Binding-site contacts:
Ligand atom C3 contacts residue ASN36 of chain 1.D at 3.8 Å.
Ligand atom C5 contacts residue GLU35 of chain 1.D at 4.3 Å.
Ligand atom C3 contacts residue TYR23 of chain 1.D at 4.4 Å (hydrophobic).
Ligand atom C8 contacts residue SER6 of chain 1.D at 4.0 Å.
Ligand atom C5 contacts residue ASN36 of chain 1.D at 3.7 Å.
Ligand atom C8 contacts residue ASN36 of chain 1.D at 4.2 Å.
Ligand atom O5 contacts residue ASN36 of chain 1.D at 2.4 Å (h-bond).
Ligand atom C6 contacts residue GLU35 of chain 1.D at 3.4 Å.
Ligand atom O4 contacts residue GLU35 of chain 1.D at 4.5 Å.
Ligand atom C1 contacts residue TYR23 of chain 1.D at 3.6 Å (hydrophobic).
Ligand atom O6 contacts residue GLU35 of chain 1.D at 4.5 Å.
Ligand atom O3 contacts residue TYR23 of chain 1.D at 4.3 Å.
Ligand atom C7 contacts residue ASN36 of chain 1.D at 3.9 Å.
Ligand atom C2 contacts residue TYR23 of chain 1.D at 3.4 Å (hydrophobic).
Ligand atom C1 contacts residue ASN36 of chain 1.D at 1.4 Å.
Ligand atom C6 contacts residue ASN36 of chain 1.D at 4.3 Å.
Ligand atom C4 contacts residue GLU35 of chain 1.D at 4.0 Å.
Ligand atom C8 contacts residue PRO8 of chain 1.D at 3.8 Å (hydrophobic).
Ligand atom C4 contacts residue ASN36 of chain 1.D at 4.2 Å.
Ligand atom C2 contacts residue ASN36 of chain 1.D at 2.5 Å.
Ligand atom N2 contacts residue ASN36 of chain 1.D at 2.8 Å (h-bond).
Ligand atom N2 contacts residue TYR23 of chain 1.D at 4.3 Å.

Sequence of chain 1.D:
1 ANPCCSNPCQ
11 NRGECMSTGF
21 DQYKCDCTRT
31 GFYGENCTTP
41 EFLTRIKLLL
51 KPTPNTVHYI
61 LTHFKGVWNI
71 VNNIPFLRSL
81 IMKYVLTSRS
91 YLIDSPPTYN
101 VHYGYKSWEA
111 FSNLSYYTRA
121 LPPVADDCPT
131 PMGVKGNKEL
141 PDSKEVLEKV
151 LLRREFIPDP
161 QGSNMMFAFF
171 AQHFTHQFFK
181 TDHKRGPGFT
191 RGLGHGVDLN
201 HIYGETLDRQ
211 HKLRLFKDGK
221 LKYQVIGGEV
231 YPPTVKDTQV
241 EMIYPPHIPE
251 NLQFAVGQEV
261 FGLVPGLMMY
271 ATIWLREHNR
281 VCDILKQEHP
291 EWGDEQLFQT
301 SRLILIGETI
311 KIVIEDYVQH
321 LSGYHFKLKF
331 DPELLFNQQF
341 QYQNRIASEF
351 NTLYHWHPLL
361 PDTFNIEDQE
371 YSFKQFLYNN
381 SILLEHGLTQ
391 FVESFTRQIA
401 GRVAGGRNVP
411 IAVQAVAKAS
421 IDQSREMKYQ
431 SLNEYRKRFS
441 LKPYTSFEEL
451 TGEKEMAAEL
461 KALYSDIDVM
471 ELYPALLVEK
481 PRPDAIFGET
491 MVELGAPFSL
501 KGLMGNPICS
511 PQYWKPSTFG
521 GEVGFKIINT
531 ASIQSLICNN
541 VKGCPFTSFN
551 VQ

A protein and the small-molecule ligand that binds it are described below.
Small molecule (SMILES): CC(=O)N[C@@H]1[C@@H](O)[C@H](O)[C@@H](CO)O[C@H]1O